Sequence of chain 2.A:
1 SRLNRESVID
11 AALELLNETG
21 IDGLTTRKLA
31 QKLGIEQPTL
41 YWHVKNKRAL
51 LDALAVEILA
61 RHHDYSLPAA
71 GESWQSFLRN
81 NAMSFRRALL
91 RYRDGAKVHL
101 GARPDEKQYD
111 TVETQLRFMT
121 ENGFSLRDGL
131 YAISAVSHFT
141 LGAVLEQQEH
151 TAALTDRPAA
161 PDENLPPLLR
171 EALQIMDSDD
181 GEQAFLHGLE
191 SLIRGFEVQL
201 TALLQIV

Sequence of chain 1.A:
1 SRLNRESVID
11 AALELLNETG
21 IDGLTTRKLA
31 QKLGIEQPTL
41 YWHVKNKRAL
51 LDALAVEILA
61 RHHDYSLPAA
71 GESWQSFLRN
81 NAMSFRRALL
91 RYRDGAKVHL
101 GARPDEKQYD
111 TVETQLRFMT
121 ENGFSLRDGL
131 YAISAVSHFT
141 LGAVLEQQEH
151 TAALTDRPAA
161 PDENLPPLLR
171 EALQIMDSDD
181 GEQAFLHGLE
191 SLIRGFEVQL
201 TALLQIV

A protein and the small-molecule ligand that binds it are described below.
Small molecule (SMILES): C[C@H]1c2cccc(O)c2C(=O)C2=C(O)[C@]3(O)C(=O)C(C(N)=O)=C(O)[C@@H](N(C)C)[C@@H]3[C@@H](O)[C@@H]21

Binding-site contacts:
Ligand atom C4A contacts residue SER137 of chain 2.A at 3.7 Å.
Ligand atom N21 contacts residue LEU59 of chain 2.A at 3.7 Å.
Ligand atom O3 contacts residue HIS63 of chain 2.A at 2.8 Å (h-bond).
Ligand atom C41 contacts residue ASN81 of chain 2.A at 2.8 Å.
Ligand atom C8 contacts residue LEU173 of chain 1.A at 3.8 Å (hydrophobic).
Ligand atom C42 contacts residue ASN81 of chain 2.A at 3.2 Å.
Ligand atom C61 contacts residue VAL112 of chain 2.A at 3.7 Å (hydrophobic).
Ligand atom O10 contacts residue ARG103 of chain 2.A at 3.4 Å.
Ligand atom C6B contacts residue PRO104 of chain 2.A at 3.6 Å (hydrophobic).
Ligand atom C9 contacts residue LEU173 of chain 1.A at 3.6 Å (hydrophobic).
Ligand atom C5B contacts residue MG1 of chain 2.E at 3.5 Å.
Ligand atom C5 contacts residue GLN115 of chain 2.A at 3.1 Å.
Ligand atom C21 contacts residue GLN115 of chain 2.A at 3.6 Å.
Ligand atom C3 contacts residue GLN115 of chain 2.A at 3.3 Å.
Ligand atom O11 contacts residue MG1 of chain 2.E at 2.0 Å.
Ligand atom O21 contacts residue HIS63 of chain 2.A at 3.1 Å (h-bond).
Ligand atom C42 contacts residue SER137 of chain 2.A at 3.4 Å.
Ligand atom C3 contacts residue HIS63 of chain 2.A at 3.7 Å.
Ligand atom C21 contacts residue HIS63 of chain 2.A at 3.7 Å.
Ligand atom O13 contacts residue PHE85 of chain 2.A at 3.4 Å.
Ligand atom O21 contacts residue SER66 of chain 2.A at 2.7 Å (h-bond).
Ligand atom C42 contacts residue PHE85 of chain 2.A at 3.3 Å (hydrophobic).
Ligand atom O5 contacts residue GLN115 of chain 2.A at 2.6 Å (h-bond).
Ligand atom C11 contacts residue PRO104 of chain 2.A at 3.7 Å (hydrophobic).
Ligand atom O3 contacts residue ASN81 of chain 2.A at 2.7 Å (h-bond).
Ligand atom N4 contacts residue ASN81 of chain 2.A at 2.5 Å (h-bond).
Ligand atom O5 contacts residue ILE133 of chain 2.A at 3.0 Å.
Ligand atom O1 contacts residue VAL112 of chain 2.A at 3.6 Å.
Ligand atom O12 contacts residue MG1 of chain 2.E at 1.9 Å.
Ligand atom C10 contacts residue PRO104 of chain 2.A at 3.6 Å (hydrophobic).
Ligand atom C12 contacts residue MG1 of chain 2.E at 3.0 Å.
Ligand atom O10 contacts residue PRO104 of chain 2.A at 3.7 Å.
Ligand atom O21 contacts residue GLN115 of chain 2.A at 3.0 Å (h-bond).
Ligand atom C4 contacts residue GLN115 of chain 2.A at 3.4 Å.
Ligand atom C4 contacts residue ASN81 of chain 2.A at 3.6 Å.
Ligand atom C11 contacts residue MG1 of chain 2.E at 3.1 Å.
Ligand atom C41 contacts residue SER137 of chain 2.A at 3.4 Å.
Ligand atom O3 contacts residue GLN115 of chain 2.A at 3.1 Å (h-bond).
Ligand atom O11 contacts residue PRO104 of chain 2.A at 3.6 Å.
Ligand atom O12 contacts residue HIS99 of chain 2.A at 3.0 Å (h-bond).